Sequence of chain 1.A:
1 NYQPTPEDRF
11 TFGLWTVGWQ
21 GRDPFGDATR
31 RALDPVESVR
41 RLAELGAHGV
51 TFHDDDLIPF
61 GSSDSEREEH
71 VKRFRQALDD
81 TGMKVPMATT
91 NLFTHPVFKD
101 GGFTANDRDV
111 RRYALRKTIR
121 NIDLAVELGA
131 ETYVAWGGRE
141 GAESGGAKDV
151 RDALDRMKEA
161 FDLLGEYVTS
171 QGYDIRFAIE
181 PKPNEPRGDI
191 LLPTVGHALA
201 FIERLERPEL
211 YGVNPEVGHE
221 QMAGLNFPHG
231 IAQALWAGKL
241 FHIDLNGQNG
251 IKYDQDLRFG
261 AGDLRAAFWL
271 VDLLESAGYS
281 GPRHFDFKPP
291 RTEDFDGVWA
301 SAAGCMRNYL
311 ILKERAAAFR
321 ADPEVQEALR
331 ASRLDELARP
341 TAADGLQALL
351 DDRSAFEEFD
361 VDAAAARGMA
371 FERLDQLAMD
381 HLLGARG

Sequence of chain 2.B:
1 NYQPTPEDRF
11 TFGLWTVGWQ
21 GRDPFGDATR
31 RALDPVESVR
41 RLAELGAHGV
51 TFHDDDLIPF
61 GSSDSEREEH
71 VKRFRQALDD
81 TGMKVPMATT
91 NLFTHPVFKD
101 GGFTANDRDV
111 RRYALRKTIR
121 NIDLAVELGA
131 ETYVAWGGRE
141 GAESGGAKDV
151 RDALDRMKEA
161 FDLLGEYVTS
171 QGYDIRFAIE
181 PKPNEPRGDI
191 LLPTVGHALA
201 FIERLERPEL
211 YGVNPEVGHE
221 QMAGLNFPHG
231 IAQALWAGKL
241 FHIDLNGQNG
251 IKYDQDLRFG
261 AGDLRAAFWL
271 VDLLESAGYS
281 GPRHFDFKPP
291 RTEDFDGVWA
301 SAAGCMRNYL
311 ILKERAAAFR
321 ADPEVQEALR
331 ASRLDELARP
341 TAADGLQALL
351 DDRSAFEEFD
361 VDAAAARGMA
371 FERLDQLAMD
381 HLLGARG

Binding-site contacts:
Ligand atom C6 contacts residue TRP136 of chain 2.B at 3.7 Å (hydrophobic).
Ligand atom O4 contacts residue MN1 of chain 2.J at 2.0 Å.
Ligand atom C2 contacts residue TRP136 of chain 2.B at 3.5 Å (hydrophobic).
Ligand atom O3 contacts residue HIS219 of chain 2.B at 3.3 Å.
Ligand atom C4 contacts residue ASP286 of chain 2.B at 3.7 Å.
Ligand atom O4 contacts residue ASP286 of chain 2.B at 3.1 Å (salt-bridge).
Ligand atom O1 contacts residue TRP15 of chain 2.B at 3.4 Å (h-bond).
Ligand atom O6 contacts residue THR89 of chain 2.B at 3.5 Å (h-bond).
Ligand atom O4 contacts residue GLU180 of chain 2.B at 2.7 Å (salt-bridge).
Ligand atom O4 contacts residue GLU216 of chain 2.B at 4.2 Å.
Ligand atom O6 contacts residue GLU180 of chain 2.B at 3.4 Å (salt-bridge).
Ligand atom C1 contacts residue PHE93 of chain 2.B at 3.9 Å (hydrophobic).
Ligand atom C5 contacts residue TRP15 of chain 2.B at 4.2 Å (hydrophobic).
Ligand atom C3 contacts residue GLU180 of chain 2.B at 3.7 Å.
Ligand atom C6 contacts residue GLU180 of chain 2.B at 4.1 Å.
Ligand atom C6 contacts residue HIS53 of chain 2.B at 3.4 Å.
Ligand atom O5 contacts residue TRP136 of chain 2.B at 3.6 Å.
Ligand atom O2 contacts residue PHE25 of chain 1.A at 3.6 Å.
Ligand atom O6 contacts residue VAL134 of chain 2.B at 3.2 Å.
Ligand atom C4 contacts residue MN1 of chain 2.J at 2.9 Å.
Ligand atom O5 contacts residue PHE93 of chain 2.B at 3.9 Å.
Ligand atom O3 contacts residue MN1 of chain 2.K at 4.0 Å.
Ligand atom C5 contacts residue GLU180 of chain 2.B at 4.2 Å.
Ligand atom O3 contacts residue ASP286 of chain 2.B at 3.1 Å (salt-bridge).
Ligand atom C5 contacts residue HIS53 of chain 2.B at 3.5 Å.
Ligand atom C4 contacts residue GLU180 of chain 2.B at 3.2 Å.
Ligand atom O4 contacts residue ASP244 of chain 2.B at 3.0 Å (salt-bridge).
Ligand atom O6 contacts residue TRP136 of chain 2.B at 4.0 Å.
Ligand atom C1 contacts residue HIS53 of chain 2.B at 3.7 Å.
Ligand atom O5 contacts residue HIS53 of chain 2.B at 3.0 Å (h-bond).
Ligand atom O3 contacts residue GLU180 of chain 2.B at 2.9 Å (salt-bridge).
Ligand atom C3 contacts residue GLU216 of chain 2.B at 4.2 Å.
Ligand atom C6 contacts residue THR89 of chain 2.B at 3.8 Å.
Ligand atom C3 contacts residue ASP286 of chain 2.B at 3.1 Å.
Ligand atom O1 contacts residue HIS53 of chain 2.B at 3.4 Å.
Ligand atom C1 contacts residue TRP136 of chain 2.B at 3.6 Å (hydrophobic).
Ligand atom O2 contacts residue TRP136 of chain 2.B at 3.9 Å.
Ligand atom O3 contacts residue GLU216 of chain 2.B at 3.2 Å (salt-bridge).
Ligand atom O3 contacts residue MN1 of chain 2.J at 2.4 Å.
Ligand atom C3 contacts residue MN1 of chain 2.J at 2.9 Å.

The small molecule below binds the protein below.
Small molecule (SMILES): OC[C@H]1O[C@H](O)[C@H](O)[C@@H](O)[C@@H]1O